This protein binds this small molecule.
Small molecule (SMILES): Oc1cc(Nc2c(-c3ncccn3)oc3cnccc23)ccc1Cl

Binding-site contacts:
Ligand atom C8 contacts residue GLN111 of chain 1.B at 3.8 Å.
Ligand atom C1 contacts residue LYS64 of chain 1.B at 4.0 Å.
Ligand atom O23 contacts residue LYS64 of chain 1.B at 3.5 Å.
Ligand atom C19 contacts residue SER116 of chain 1.B at 4.1 Å.
Ligand atom C2 contacts residue THR110 of chain 1.B at 4.1 Å.
Ligand atom C17 contacts residue ILE44 of chain 1.B at 4.1 Å (hydrophobic).
Ligand atom C3 contacts residue VAL52 of chain 1.B at 3.6 Å (hydrophobic).
Ligand atom O14 contacts residue ILE44 of chain 1.B at 3.7 Å.
Ligand atom O23 contacts residue GLU82 of chain 1.B at 3.6 Å.
Ligand atom C8 contacts residue ALA62 of chain 1.B at 3.4 Å (hydrophobic).
Ligand atom C6 contacts residue LYS64 of chain 1.B at 4.0 Å.
Ligand atom C21 contacts residue SER46 of chain 1.B at 3.7 Å.
Ligand atom C13 contacts residue ALA62 of chain 1.B at 3.7 Å (hydrophobic).
Ligand atom C6 contacts residue ASP175 of chain 1.B at 4.1 Å.
Ligand atom CL1 contacts residue LYS64 of chain 1.B at 3.7 Å.
Ligand atom C5 contacts residue ASP175 of chain 1.B at 4.0 Å.
Ligand atom C15 contacts residue ILE44 of chain 1.B at 3.9 Å (hydrophobic).
Ligand atom C5 contacts residue VAL52 of chain 1.B at 4.1 Å (hydrophobic).
Ligand atom C15 contacts residue PHE164 of chain 1.B at 3.3 Å (hydrophobic).
Ligand atom C8 contacts residue THR110 of chain 1.B at 4.1 Å.
Ligand atom C8 contacts residue CYS113 of chain 1.B at 4.0 Å (hydrophobic).
Ligand atom C17 contacts residue PHE164 of chain 1.B at 3.8 Å (hydrophobic).
Ligand atom C8 contacts residue LEU95 of chain 1.B at 4.0 Å (hydrophobic).
Ligand atom N22 contacts residue SER46 of chain 1.B at 4.1 Å.
Ligand atom N7 contacts residue PHE164 of chain 1.B at 3.6 Å.
Ligand atom CL1 contacts residue GLU82 of chain 1.B at 3.8 Å.
Ligand atom N7 contacts residue VAL52 of chain 1.B at 3.9 Å.
Ligand atom C10 contacts residue CYS113 of chain 1.B at 3.8 Å (hydrophobic).
Ligand atom O14 contacts residue PHE164 of chain 1.B at 3.5 Å.
Ligand atom CL1 contacts residue THR110 of chain 1.B at 3.7 Å.
Ligand atom N18 contacts residue SER116 of chain 1.B at 4.1 Å.
Ligand atom CL1 contacts residue ILE108 of chain 1.B at 3.8 Å.
Ligand atom C13 contacts residue LEU95 of chain 1.B at 3.9 Å (hydrophobic).
Ligand atom C12 contacts residue PHE164 of chain 1.B at 3.6 Å (hydrophobic).
Ligand atom C16 contacts residue PHE164 of chain 1.B at 3.4 Å (hydrophobic).
Ligand atom N9 contacts residue ALA62 of chain 1.B at 4.1 Å.
Ligand atom O23 contacts residue ASP175 of chain 1.B at 3.1 Å.
Ligand atom C11 contacts residue PHE164 of chain 1.B at 3.7 Å (hydrophobic).
Ligand atom N9 contacts residue CYS113 of chain 1.B at 3.1 Å (h-bond).
Ligand atom C4 contacts residue VAL52 of chain 1.B at 3.9 Å (hydrophobic).

Sequence of chain 1.B:
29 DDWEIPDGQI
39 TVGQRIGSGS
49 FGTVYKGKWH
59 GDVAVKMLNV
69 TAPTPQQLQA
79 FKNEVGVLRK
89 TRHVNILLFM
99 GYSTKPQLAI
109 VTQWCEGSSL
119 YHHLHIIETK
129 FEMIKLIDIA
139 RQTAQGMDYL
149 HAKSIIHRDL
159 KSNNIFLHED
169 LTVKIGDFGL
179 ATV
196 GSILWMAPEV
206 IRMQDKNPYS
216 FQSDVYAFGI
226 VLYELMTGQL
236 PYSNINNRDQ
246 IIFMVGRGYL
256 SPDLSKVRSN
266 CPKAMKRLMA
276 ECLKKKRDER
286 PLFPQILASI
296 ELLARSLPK